Sequence of chain 1.FA:
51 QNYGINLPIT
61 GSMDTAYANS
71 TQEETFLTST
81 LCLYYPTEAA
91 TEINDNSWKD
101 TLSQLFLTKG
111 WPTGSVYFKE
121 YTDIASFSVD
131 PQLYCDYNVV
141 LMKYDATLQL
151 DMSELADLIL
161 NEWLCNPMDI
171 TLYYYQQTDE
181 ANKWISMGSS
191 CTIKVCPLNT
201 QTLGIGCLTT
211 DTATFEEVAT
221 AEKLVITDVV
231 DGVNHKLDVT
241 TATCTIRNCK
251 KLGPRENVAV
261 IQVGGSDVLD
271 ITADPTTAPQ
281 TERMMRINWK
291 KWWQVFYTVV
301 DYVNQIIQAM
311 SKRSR

Binding-site contacts:
Ligand atom C2 contacts residue ASN69 of chain 1.FA at 2.4 Å.
Ligand atom C8 contacts residue ASN69 of chain 1.FA at 4.3 Å.
Ligand atom N2 contacts residue ASN69 of chain 1.FA at 2.9 Å (h-bond).
Ligand atom C4 contacts residue ASN69 of chain 1.FA at 4.2 Å.
Ligand atom C3 contacts residue ASN69 of chain 1.FA at 3.8 Å.
Ligand atom C1 contacts residue ASN69 of chain 1.FA at 1.4 Å.
Ligand atom C5 contacts residue ASN69 of chain 1.FA at 3.6 Å.
Ligand atom C7 contacts residue ASN69 of chain 1.FA at 3.6 Å.
Ligand atom O5 contacts residue ASN69 of chain 1.FA at 2.3 Å (h-bond).
Ligand atom O7 contacts residue ASN69 of chain 1.FA at 3.8 Å.

The protein below binds the small molecule below.
Small molecule (SMILES): CC(=O)N[C@@H]1[C@@H](O)[C@H](O)[C@@H](CO)O[C@H]1O